Sequence of chain 1.A:
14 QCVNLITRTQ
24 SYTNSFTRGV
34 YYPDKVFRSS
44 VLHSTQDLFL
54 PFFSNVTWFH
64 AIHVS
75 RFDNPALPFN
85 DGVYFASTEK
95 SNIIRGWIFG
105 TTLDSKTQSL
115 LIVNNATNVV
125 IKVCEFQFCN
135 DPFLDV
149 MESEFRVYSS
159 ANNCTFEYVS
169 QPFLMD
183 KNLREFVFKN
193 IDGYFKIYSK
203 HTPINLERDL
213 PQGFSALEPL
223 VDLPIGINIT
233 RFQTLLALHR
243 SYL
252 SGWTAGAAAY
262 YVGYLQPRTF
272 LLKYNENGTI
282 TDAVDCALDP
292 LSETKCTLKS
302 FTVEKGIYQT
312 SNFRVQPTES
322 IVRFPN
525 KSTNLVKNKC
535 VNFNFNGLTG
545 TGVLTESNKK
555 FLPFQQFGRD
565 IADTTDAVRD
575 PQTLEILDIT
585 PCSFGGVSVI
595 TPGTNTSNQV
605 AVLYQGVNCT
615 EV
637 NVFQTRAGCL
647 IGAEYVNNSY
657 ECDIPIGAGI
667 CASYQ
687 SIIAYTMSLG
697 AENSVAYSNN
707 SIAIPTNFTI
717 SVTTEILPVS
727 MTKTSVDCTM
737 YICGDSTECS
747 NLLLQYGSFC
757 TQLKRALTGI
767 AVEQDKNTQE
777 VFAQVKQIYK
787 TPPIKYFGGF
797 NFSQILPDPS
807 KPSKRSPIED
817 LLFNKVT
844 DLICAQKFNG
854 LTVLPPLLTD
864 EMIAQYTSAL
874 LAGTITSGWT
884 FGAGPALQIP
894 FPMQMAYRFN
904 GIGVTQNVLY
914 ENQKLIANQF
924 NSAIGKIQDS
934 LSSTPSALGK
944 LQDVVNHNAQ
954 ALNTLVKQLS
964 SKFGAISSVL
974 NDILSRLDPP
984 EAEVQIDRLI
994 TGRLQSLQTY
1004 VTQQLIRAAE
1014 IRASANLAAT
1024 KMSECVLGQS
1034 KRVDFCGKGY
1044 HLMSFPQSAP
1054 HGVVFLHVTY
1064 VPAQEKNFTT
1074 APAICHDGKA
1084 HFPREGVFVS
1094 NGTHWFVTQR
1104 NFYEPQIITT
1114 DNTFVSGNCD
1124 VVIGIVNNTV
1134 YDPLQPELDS

A small-molecule ligand and the protein it binds are described below.
Small molecule (SMILES): CC(=O)N[C@@H]1[C@@H](O)[C@H](O)[C@@H](CO)O[C@H]1O

Binding-site contacts:
Ligand atom C6 contacts residue TYR25 of chain 1.A at 3.8 Å (hydrophobic).
Ligand atom C8 contacts residue ASN58 of chain 1.A at 4.2 Å.
Ligand atom O5 contacts residue ASN58 of chain 1.A at 2.3 Å (h-bond).
Ligand atom C5 contacts residue ASN58 of chain 1.A at 3.6 Å.
Ligand atom N2 contacts residue ASN58 of chain 1.A at 3.0 Å (h-bond).
Ligand atom C4 contacts residue ASN58 of chain 1.A at 4.2 Å.
Ligand atom O6 contacts residue ASN58 of chain 1.A at 4.4 Å.
Ligand atom O5 contacts residue TYR25 of chain 1.A at 3.9 Å.
Ligand atom C2 contacts residue ASN58 of chain 1.A at 2.5 Å.
Ligand atom O7 contacts residue ASN58 of chain 1.A at 4.2 Å.
Ligand atom C5 contacts residue TYR25 of chain 1.A at 3.7 Å (hydrophobic).
Ligand atom C3 contacts residue ASN58 of chain 1.A at 3.8 Å.
Ligand atom C1 contacts residue TYR25 of chain 1.A at 3.7 Å (hydrophobic).
Ligand atom C1 contacts residue ASN58 of chain 1.A at 1.4 Å.
Ligand atom C7 contacts residue ASN58 of chain 1.A at 3.9 Å.
Ligand atom O6 contacts residue TYR25 of chain 1.A at 4.0 Å.